Sequence of chain 1.A:
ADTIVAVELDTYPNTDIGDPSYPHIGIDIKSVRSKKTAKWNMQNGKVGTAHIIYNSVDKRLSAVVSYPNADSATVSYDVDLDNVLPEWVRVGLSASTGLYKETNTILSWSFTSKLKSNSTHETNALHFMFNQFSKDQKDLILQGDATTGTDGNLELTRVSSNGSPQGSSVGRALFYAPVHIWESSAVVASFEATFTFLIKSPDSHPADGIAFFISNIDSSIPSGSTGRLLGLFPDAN

This small molecule binds to this protein.
Small molecule (SMILES): O=[N+]([O-])c1ccc(O[C@H]2O[C@H](CO)[C@@H](O)[C@H](O)[C@@H]2O)cc1

Binding-site contacts:
Ligand atom C10 contacts residue TYR12 of chain 1.A at 3.5 Å (hydrophobic).
Ligand atom C12 contacts residue LEU99 of chain 1.A at 3.4 Å (hydrophobic).
Ligand atom O4 contacts residue GLY227 of chain 1.A at 3.6 Å.
Ligand atom C5 contacts residue ASN14 of chain 1.A at 4.2 Å.
Ligand atom C6 contacts residue ASP208 of chain 1.A at 3.3 Å.
Ligand atom C6 contacts residue TYR12 of chain 1.A at 3.9 Å (hydrophobic).
Ligand atom C9 contacts residue TYR12 of chain 1.A at 3.9 Å (hydrophobic).
Ligand atom C4 contacts residue GLY227 of chain 1.A at 4.0 Å.
Ligand atom O4 contacts residue ASN14 of chain 1.A at 3.2 Å (h-bond).
Ligand atom C3 contacts residue ARG228 of chain 1.A at 3.9 Å.
Ligand atom O3 contacts residue GLY227 of chain 1.A at 3.9 Å.
Ligand atom O6 contacts residue TYR100 of chain 1.A at 2.9 Å (h-bond).
Ligand atom O7 contacts residue TYR100 of chain 1.A at 3.6 Å.
Ligand atom O6 contacts residue GLY98 of chain 1.A at 3.5 Å.
Ligand atom C4 contacts residue ARG228 of chain 1.A at 3.6 Å.
Ligand atom C12 contacts residue TYR100 of chain 1.A at 4.0 Å (hydrophobic).
Ligand atom O6 contacts residue ASP208 of chain 1.A at 3.3 Å (salt-bridge).
Ligand atom O2 contacts residue GLY98 of chain 1.A at 3.9 Å.
Ligand atom C11 contacts residue TYR12 of chain 1.A at 3.5 Å (hydrophobic).
Ligand atom C8 contacts residue TYR12 of chain 1.A at 4.3 Å (hydrophobic).
Ligand atom C12 contacts residue TYR12 of chain 1.A at 3.9 Å (hydrophobic).
Ligand atom O4 contacts residue ASP208 of chain 1.A at 2.8 Å (salt-bridge).
Ligand atom C6 contacts residue ALA207 of chain 1.A at 3.6 Å (hydrophobic).
Ligand atom O5 contacts residue LEU99 of chain 1.A at 3.4 Å.
Ligand atom C4 contacts residue ASN14 of chain 1.A at 4.2 Å.
Ligand atom C6 contacts residue LEU99 of chain 1.A at 4.2 Å (hydrophobic).
Ligand atom O6 contacts residue LEU99 of chain 1.A at 3.1 Å (h-bond).
Ligand atom C1 contacts residue LEU99 of chain 1.A at 3.8 Å (hydrophobic).
Ligand atom C4 contacts residue ASP208 of chain 1.A at 3.6 Å.
Ligand atom O4 contacts residue ARG228 of chain 1.A at 2.8 Å (salt-bridge).
Ligand atom C5 contacts residue TYR12 of chain 1.A at 4.2 Å (hydrophobic).
Ligand atom N1 contacts residue TYR12 of chain 1.A at 3.9 Å.
Ligand atom C11 contacts residue LEU99 of chain 1.A at 3.6 Å (hydrophobic).
Ligand atom C6 contacts residue TYR100 of chain 1.A at 4.0 Å (hydrophobic).
Ligand atom C5 contacts residue ASP208 of chain 1.A at 4.1 Å.
Ligand atom O6 contacts residue ALA207 of chain 1.A at 3.6 Å.
Ligand atom O7 contacts residue TYR12 of chain 1.A at 4.2 Å.
Ligand atom O3 contacts residue ARG228 of chain 1.A at 3.2 Å (salt-bridge).
Ligand atom C11 contacts residue TYR100 of chain 1.A at 3.6 Å (hydrophobic).
Ligand atom O2 contacts residue LEU99 of chain 1.A at 3.5 Å (h-bond).